A small-molecule ligand and the protein it binds are described below.
Small molecule (SMILES): Cc1ncccc1-c1nc2c(Cl)cccc2cc1[C@H](C)Nc1ncnc2[nH]cnc12

Sequence of chain 1.A:
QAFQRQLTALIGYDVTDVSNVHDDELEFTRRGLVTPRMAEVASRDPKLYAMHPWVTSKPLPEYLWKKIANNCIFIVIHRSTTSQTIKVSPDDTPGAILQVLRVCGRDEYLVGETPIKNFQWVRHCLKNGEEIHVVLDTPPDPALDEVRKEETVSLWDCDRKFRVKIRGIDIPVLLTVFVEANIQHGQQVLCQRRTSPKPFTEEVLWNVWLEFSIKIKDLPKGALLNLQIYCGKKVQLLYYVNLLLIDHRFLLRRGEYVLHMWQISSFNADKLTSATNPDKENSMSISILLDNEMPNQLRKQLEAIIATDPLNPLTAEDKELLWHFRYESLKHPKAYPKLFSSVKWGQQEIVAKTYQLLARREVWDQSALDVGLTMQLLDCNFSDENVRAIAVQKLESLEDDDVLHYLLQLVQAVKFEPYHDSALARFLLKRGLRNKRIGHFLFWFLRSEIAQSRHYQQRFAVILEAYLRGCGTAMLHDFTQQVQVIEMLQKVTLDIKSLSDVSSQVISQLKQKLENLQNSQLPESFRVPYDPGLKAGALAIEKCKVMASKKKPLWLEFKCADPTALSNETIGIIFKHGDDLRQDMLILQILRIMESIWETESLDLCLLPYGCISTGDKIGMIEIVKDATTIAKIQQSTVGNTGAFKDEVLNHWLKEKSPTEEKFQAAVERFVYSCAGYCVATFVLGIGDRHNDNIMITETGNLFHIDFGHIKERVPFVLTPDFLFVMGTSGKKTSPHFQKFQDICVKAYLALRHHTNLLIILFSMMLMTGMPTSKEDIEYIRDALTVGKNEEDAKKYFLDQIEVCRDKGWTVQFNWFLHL

Binding-site contacts:
Ligand atom C7 contacts residue TRP669 of chain 1.A at 3.7 Å (hydrophobic).
Ligand atom C23 contacts residue ILE736 of chain 1.A at 3.2 Å (hydrophobic).
Ligand atom C16 contacts residue MET810 of chain 1.A at 3.4 Å (hydrophobic).
Ligand atom CL1 contacts residue LYS659 of chain 1.A at 3.4 Å.
Ligand atom C7 contacts residue MET661 of chain 1.A at 3.6 Å (hydrophobic).
Ligand atom C5 contacts residue TRP669 of chain 1.A at 3.8 Å (hydrophobic).
Ligand atom C20 contacts residue GLU737 of chain 1.A at 3.4 Å.
Ligand atom C8 contacts residue MET661 of chain 1.A at 3.6 Å (hydrophobic).
Ligand atom C5 contacts residue ILE688 of chain 1.A at 3.7 Å (hydrophobic).
Ligand atom C4 contacts residue ILE688 of chain 1.A at 3.5 Å (hydrophobic).
Ligand atom C23 contacts residue GLU737 of chain 1.A at 3.6 Å.
Ligand atom C30 contacts residue ALA742 of chain 1.A at 3.8 Å (hydrophobic).
Ligand atom C23 contacts residue TYR724 of chain 1.A at 3.7 Å (hydrophobic).
Ligand atom CL1 contacts residue MET661 of chain 1.A at 3.8 Å.
Ligand atom N17 contacts residue VAL739 of chain 1.A at 2.9 Å (h-bond).
Ligand atom N14 contacts residue ILE820 of chain 1.A at 3.5 Å.
Ligand atom C18 contacts residue TRP669 of chain 1.A at 3.6 Å (hydrophobic).
Ligand atom C8 contacts residue TRP669 of chain 1.A at 3.5 Å (hydrophobic).
Ligand atom C15 contacts residue ILE820 of chain 1.A at 3.4 Å (hydrophobic).
Ligand atom N17 contacts residue GLU737 of chain 1.A at 3.8 Å.
Ligand atom N22 contacts residue ILE820 of chain 1.A at 3.6 Å.
Ligand atom N17 contacts residue ILE738 of chain 1.A at 3.5 Å.
Ligand atom C6 contacts residue TRP669 of chain 1.A at 3.5 Å (hydrophobic).
Ligand atom C30 contacts residue TRP669 of chain 1.A at 3.2 Å (hydrophobic).
Ligand atom N24 contacts residue VAL739 of chain 1.A at 3.8 Å.
Ligand atom C18 contacts residue VAL739 of chain 1.A at 3.7 Å (hydrophobic).
Ligand atom C9 contacts residue PRO667 of chain 1.A at 3.5 Å (hydrophobic).
Ligand atom N28 contacts residue THR743 of chain 1.A at 3.8 Å.
Ligand atom C10 contacts residue ILE688 of chain 1.A at 3.4 Å (hydrophobic).
Ligand atom N24 contacts residue ILE736 of chain 1.A at 3.7 Å.
Ligand atom C8 contacts residue PRO667 of chain 1.A at 3.6 Å (hydrophobic).
Ligand atom N14 contacts residue MET810 of chain 1.A at 3.4 Å (h-bond).
Ligand atom N24 contacts residue GLU737 of chain 1.A at 2.6 Å (salt-bridge).
Ligand atom C13 contacts residue MET810 of chain 1.A at 3.8 Å (hydrophobic).
Ligand atom C21 contacts residue ILE688 of chain 1.A at 3.8 Å (hydrophobic).
Ligand atom C27 contacts residue THR743 of chain 1.A at 3.6 Å.
Ligand atom N19 contacts residue MET810 of chain 1.A at 3.6 Å.
Ligand atom C26 contacts residue THR744 of chain 1.A at 3.8 Å.
Ligand atom C20 contacts residue VAL739 of chain 1.A at 3.6 Å (hydrophobic).
Ligand atom N19 contacts residue TRP669 of chain 1.A at 3.7 Å.